Binding-site contacts:
Ligand atom N2 contacts residue ASN340 of chain 1.B at 3.0 Å (h-bond).
Ligand atom O5 contacts residue ASN340 of chain 1.B at 2.3 Å (h-bond).
Ligand atom C7 contacts residue ASN340 of chain 1.B at 3.2 Å.
Ligand atom C8 contacts residue ASN340 of chain 1.B at 4.2 Å.
Ligand atom C2 contacts residue ASN340 of chain 1.B at 2.5 Å.
Ligand atom C3 contacts residue ASN340 of chain 1.B at 3.8 Å.
Ligand atom O7 contacts residue ASN340 of chain 1.B at 3.2 Å (h-bond).
Ligand atom C4 contacts residue ASN340 of chain 1.B at 4.2 Å.
Ligand atom C1 contacts residue ASN340 of chain 1.B at 1.4 Å.
Ligand atom C5 contacts residue ASN340 of chain 1.B at 3.7 Å.

The protein below binds the small molecule below.
Small molecule (SMILES): CC(=O)N[C@@H]1[C@@H](O)[C@H](O)[C@@H](CO)O[C@H]1O

Sequence of chain 1.B:
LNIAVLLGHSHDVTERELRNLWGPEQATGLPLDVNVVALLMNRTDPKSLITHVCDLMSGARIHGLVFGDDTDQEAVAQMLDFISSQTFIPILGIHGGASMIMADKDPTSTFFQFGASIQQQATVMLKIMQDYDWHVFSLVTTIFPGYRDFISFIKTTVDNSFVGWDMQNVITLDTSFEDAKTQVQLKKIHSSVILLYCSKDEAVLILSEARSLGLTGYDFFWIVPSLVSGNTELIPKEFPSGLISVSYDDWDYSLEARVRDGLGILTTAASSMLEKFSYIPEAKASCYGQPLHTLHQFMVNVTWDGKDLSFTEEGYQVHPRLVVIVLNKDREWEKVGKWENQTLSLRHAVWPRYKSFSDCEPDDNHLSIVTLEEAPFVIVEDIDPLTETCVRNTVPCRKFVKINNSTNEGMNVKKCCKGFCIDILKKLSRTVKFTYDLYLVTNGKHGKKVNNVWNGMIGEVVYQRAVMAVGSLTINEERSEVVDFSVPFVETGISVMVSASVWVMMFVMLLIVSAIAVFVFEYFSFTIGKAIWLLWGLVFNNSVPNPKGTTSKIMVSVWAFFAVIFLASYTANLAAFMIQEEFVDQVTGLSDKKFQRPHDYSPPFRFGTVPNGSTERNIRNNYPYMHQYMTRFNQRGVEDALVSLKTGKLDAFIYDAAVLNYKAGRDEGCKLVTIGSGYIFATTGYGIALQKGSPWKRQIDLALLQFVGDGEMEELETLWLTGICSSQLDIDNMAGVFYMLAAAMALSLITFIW